Binding-site contacts:
Ligand atom O4 contacts residue ARG75 of chain 1.D at 2.9 Å (salt-bridge).
Ligand atom O2 contacts residue GLU120 of chain 1.D at 3.0 Å (salt-bridge).
Ligand atom C1 contacts residue ASP23 of chain 1.D at 3.5 Å.
Ligand atom C1 contacts residue TYR164 of chain 1.D at 4.0 Å (hydrophobic).
Ligand atom C2 contacts residue ASP74 of chain 1.D at 3.3 Å.
Ligand atom C3 contacts residue ASP74 of chain 1.D at 3.8 Å.
Ligand atom O6 contacts residue TYR164 of chain 1.D at 3.0 Å (h-bond).
Ligand atom C3 contacts residue TRP71 of chain 1.D at 3.7 Å (hydrophobic).
Ligand atom O3 contacts residue TYR164 of chain 1.D at 3.5 Å.
Ligand atom O1 contacts residue LYS24 of chain 1.D at 3.7 Å.
Ligand atom C4 contacts residue TRP349 of chain 1.D at 3.6 Å (hydrophobic).
Ligand atom O1 contacts residue ASN21 of chain 1.D at 3.2 Å (h-bond).
Ligand atom O2 contacts residue TRP239 of chain 1.D at 3.6 Å.
Ligand atom O3 contacts residue TRP349 of chain 1.D at 3.6 Å.
Ligand atom O3 contacts residue ARG75 of chain 1.D at 2.9 Å (salt-bridge).
Ligand atom C6 contacts residue TYR164 of chain 1.D at 3.9 Å (hydrophobic).
Ligand atom O6 contacts residue PRO163 of chain 1.D at 3.3 Å.
Ligand atom O4 contacts residue TRP71 of chain 1.D at 4.0 Å.
Ligand atom O2 contacts residue ALA72 of chain 1.D at 3.3 Å.
Ligand atom C1 contacts residue TRP239 of chain 1.D at 3.7 Å (hydrophobic).
Ligand atom C6 contacts residue GLU162 of chain 1.D at 3.3 Å.
Ligand atom O3 contacts residue ASP74 of chain 1.D at 3.1 Å (salt-bridge).
Ligand atom O2 contacts residue ASP74 of chain 1.D at 3.3 Å (salt-bridge).
Ligand atom C6 contacts residue PRO163 of chain 1.D at 3.7 Å (hydrophobic).
Ligand atom O6 contacts residue GLU162 of chain 1.D at 2.9 Å (salt-bridge).
Ligand atom O5 contacts residue TRP349 of chain 1.D at 3.9 Å.
Ligand atom C2 contacts residue TRP239 of chain 1.D at 3.7 Å (hydrophobic).
Ligand atom C6 contacts residue ARG353 of chain 1.D at 3.8 Å.
Ligand atom O2 contacts residue LYS24 of chain 1.D at 3.5 Å (salt-bridge).
Ligand atom C4 contacts residue TYR164 of chain 1.D at 3.6 Å (hydrophobic).
Ligand atom C5 contacts residue GLU162 of chain 1.D at 4.0 Å.
Ligand atom O5 contacts residue TYR164 of chain 1.D at 3.4 Å.
Ligand atom C4 contacts residue ARG75 of chain 1.D at 3.8 Å.
Ligand atom O2 contacts residue TRP71 of chain 1.D at 3.9 Å.
Ligand atom C6 contacts residue TRP349 of chain 1.D at 3.6 Å (hydrophobic).
Ligand atom C2 contacts residue TYR164 of chain 1.D at 3.7 Å (hydrophobic).
Ligand atom O4 contacts residue ARG353 of chain 1.D at 3.1 Å (salt-bridge).
Ligand atom O1 contacts residue ASP23 of chain 1.D at 3.2 Å (salt-bridge).
Ligand atom O3 contacts residue TRP71 of chain 1.D at 3.7 Å.
Ligand atom C2 contacts residue TRP349 of chain 1.D at 3.9 Å (hydrophobic).

This small molecule binds to this protein.
Small molecule (SMILES): OC[C@H]1O[C@H](O[C@H]2[C@H](O)[C@@H](O)[C@@H](O)O[C@@H]2CO)[C@H](O)[C@@H](O)[C@@H]1O

Sequence of chain 1.D:
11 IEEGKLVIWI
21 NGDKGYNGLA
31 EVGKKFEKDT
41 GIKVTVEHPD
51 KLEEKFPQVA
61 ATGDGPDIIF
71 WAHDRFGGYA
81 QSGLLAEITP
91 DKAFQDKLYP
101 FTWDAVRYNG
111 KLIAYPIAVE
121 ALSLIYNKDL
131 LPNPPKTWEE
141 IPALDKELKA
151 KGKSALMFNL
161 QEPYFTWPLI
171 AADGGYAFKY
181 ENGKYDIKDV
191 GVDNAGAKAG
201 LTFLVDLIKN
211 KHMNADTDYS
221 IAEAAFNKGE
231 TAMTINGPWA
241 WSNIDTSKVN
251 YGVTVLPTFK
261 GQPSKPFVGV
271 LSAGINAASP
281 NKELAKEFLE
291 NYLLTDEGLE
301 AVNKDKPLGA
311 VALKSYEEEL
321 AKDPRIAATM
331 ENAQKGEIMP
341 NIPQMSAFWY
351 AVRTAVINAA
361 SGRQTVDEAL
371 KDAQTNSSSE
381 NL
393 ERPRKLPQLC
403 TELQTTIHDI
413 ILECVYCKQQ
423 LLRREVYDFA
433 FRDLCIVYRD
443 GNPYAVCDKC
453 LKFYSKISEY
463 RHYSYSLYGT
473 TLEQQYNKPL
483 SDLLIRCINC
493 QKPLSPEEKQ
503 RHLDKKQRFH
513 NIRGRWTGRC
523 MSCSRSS